Sequence of chain 1.B:
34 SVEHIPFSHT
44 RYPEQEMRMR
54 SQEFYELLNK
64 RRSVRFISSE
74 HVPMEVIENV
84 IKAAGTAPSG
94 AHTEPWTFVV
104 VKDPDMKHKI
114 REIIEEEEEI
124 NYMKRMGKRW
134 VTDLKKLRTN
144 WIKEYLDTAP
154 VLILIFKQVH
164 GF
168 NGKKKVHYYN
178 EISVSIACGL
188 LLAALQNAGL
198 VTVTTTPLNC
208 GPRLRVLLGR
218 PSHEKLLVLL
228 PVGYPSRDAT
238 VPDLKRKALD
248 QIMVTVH

Sequence of chain 1.A:
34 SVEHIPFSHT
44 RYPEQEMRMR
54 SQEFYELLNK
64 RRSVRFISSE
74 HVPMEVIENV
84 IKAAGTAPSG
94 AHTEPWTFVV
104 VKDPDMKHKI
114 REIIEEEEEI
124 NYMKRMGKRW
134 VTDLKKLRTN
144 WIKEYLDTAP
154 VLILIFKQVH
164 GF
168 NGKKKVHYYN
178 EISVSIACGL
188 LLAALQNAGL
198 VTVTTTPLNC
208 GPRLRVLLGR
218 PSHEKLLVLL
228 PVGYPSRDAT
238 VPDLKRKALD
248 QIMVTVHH

Binding-site contacts:
Ligand atom C contacts residue TYR125 of chain 1.B at 3.6 Å (hydrophobic).
Ligand atom OXT contacts residue TYR125 of chain 1.B at 2.6 Å (h-bond).
Ligand atom CD contacts residue FMN1 of chain 1.G at 3.7 Å.
Ligand atom CF contacts residue FMN1 of chain 1.G at 3.3 Å.
Ligand atom CH contacts residue FMN1 of chain 1.G at 3.1 Å.
Ligand atom CG contacts residue LEU137 of chain 1.B at 3.6 Å (hydrophobic).
Ligand atom C contacts residue GLU121 of chain 1.B at 3.7 Å.
Ligand atom CC contacts residue FMN1 of chain 1.G at 3.6 Å.
Ligand atom OF contacts residue LEU140 of chain 1.B at 3.8 Å.
Ligand atom OF contacts residue GLY93 of chain 1.A at 3.8 Å.
Ligand atom IE contacts residue GLY93 of chain 1.A at 3.6 Å.
Ligand atom OXT contacts residue LYS146 of chain 1.B at 2.7 Å (salt-bridge).
Ligand atom N contacts residue THR203 of chain 1.B at 3.3 Å (h-bond).
Ligand atom N contacts residue GLU121 of chain 1.B at 2.9 Å (salt-bridge).
Ligand atom N contacts residue FMN1 of chain 1.G at 2.8 Å (h-bond).
Ligand atom OF contacts residue FMN1 of chain 1.G at 2.4 Å (h-bond).
Ligand atom OF contacts residue ALA94 of chain 1.A at 2.7 Å (h-bond).
Ligand atom CA contacts residue GLU121 of chain 1.B at 3.3 Å.
Ligand atom CD contacts residue LEU137 of chain 1.B at 3.8 Å (hydrophobic).
Ligand atom CC contacts residue LEU137 of chain 1.B at 3.7 Å (hydrophobic).
Ligand atom CB contacts residue LEU137 of chain 1.B at 3.7 Å (hydrophobic).
Ligand atom CF contacts residue ALA94 of chain 1.A at 3.8 Å (hydrophobic).
Ligand atom O contacts residue FMN1 of chain 1.G at 2.9 Å (h-bond).
Ligand atom OXT contacts residue THR142 of chain 1.B at 3.8 Å.
Ligand atom CE contacts residue LEU137 of chain 1.B at 3.6 Å (hydrophobic).
Ligand atom CG contacts residue FMN1 of chain 1.G at 3.2 Å.
Ligand atom O contacts residue GLU121 of chain 1.B at 3.7 Å.
Ligand atom IE contacts residue TYR176 of chain 1.A at 3.8 Å.
Ligand atom C contacts residue FMN1 of chain 1.G at 3.5 Å.
Ligand atom O contacts residue LYS146 of chain 1.B at 3.1 Å (salt-bridge).
Ligand atom C contacts residue LYS146 of chain 1.B at 3.3 Å.
Ligand atom CE contacts residue FMN1 of chain 1.G at 3.7 Å.
Ligand atom CB contacts residue MET129 of chain 1.B at 3.6 Å (hydrophobic).
Ligand atom OXT contacts residue ASN143 of chain 1.B at 3.6 Å (h-bond).
Ligand atom CG contacts residue LEU140 of chain 1.B at 3.6 Å (hydrophobic).
Ligand atom IE contacts residue TYR175 of chain 1.A at 3.6 Å.
Ligand atom CA contacts residue FMN1 of chain 1.G at 3.7 Å.
Ligand atom CF contacts residue LEU137 of chain 1.B at 3.5 Å (hydrophobic).
Ligand atom CB contacts residue TYR125 of chain 1.B at 3.4 Å (hydrophobic).
Ligand atom IE contacts residue ALA94 of chain 1.A at 3.6 Å.

The protein below binds the small molecule below.
Small molecule (SMILES): N[C@@H](Cc1ccc(O)c(I)c1)C(=O)O